Binding-site contacts:
Ligand atom N3 contacts residue GLN19 of chain 1.A at 4.5 Å.
Ligand atom C5 contacts residue HIS32 of chain 1.A at 3.6 Å.
Ligand atom C4 contacts residue HIS32 of chain 1.A at 3.5 Å.
Ligand atom O4 contacts residue HIS32 of chain 1.A at 3.0 Å.
Ligand atom O2 contacts residue ASN9 of chain 1.A at 3.6 Å (h-bond).
Ligand atom O2 contacts residue GLN19 of chain 1.A at 3.4 Å (h-bond).
Ligand atom C4 contacts residue ALA62 of chain 1.A at 3.7 Å (hydrophobic).
Ligand atom N3 contacts residue GLN129 of chain 1.A at 3.9 Å.
Ligand atom N3 contacts residue HIS32 of chain 1.A at 4.0 Å.
Ligand atom N3 contacts residue ASN9 of chain 1.A at 2.8 Å (h-bond).
Ligand atom C2 contacts residue GLN19 of chain 1.A at 4.3 Å.
Ligand atom N3 contacts residue ALA62 of chain 1.A at 4.4 Å.
Ligand atom C6 contacts residue HIS32 of chain 1.A at 4.4 Å.
Ligand atom O4 contacts residue ASN9 of chain 1.A at 2.9 Å (h-bond).
Ligand atom C6 contacts residue ALA62 of chain 1.A at 3.8 Å (hydrophobic).
Ligand atom C4 contacts residue GLN129 of chain 1.A at 4.4 Å.
Ligand atom O4 contacts residue ALA62 of chain 1.A at 3.9 Å.
Ligand atom O2 contacts residue GLN129 of chain 1.A at 3.4 Å (h-bond).
Ligand atom O2 contacts residue ILE18 of chain 1.A at 4.5 Å.
Ligand atom C2 contacts residue ASN9 of chain 1.A at 3.6 Å.
Ligand atom O4 contacts residue LEU73 of chain 1.A at 3.5 Å.
Ligand atom C4 contacts residue ASN9 of chain 1.A at 3.5 Å.
Ligand atom N3 contacts residue ILE18 of chain 1.A at 4.1 Å.
Ligand atom C2 contacts residue GLN129 of chain 1.A at 3.7 Å.
Ligand atom C2 contacts residue ILE18 of chain 1.A at 4.4 Å (hydrophobic).
Ligand atom C5 contacts residue ALA62 of chain 1.A at 3.4 Å (hydrophobic).
Ligand atom O4 contacts residue GLN129 of chain 1.A at 4.5 Å.
Ligand atom C5 contacts residue LEU73 of chain 1.A at 4.3 Å (hydrophobic).

Sequence of chain 1.A:
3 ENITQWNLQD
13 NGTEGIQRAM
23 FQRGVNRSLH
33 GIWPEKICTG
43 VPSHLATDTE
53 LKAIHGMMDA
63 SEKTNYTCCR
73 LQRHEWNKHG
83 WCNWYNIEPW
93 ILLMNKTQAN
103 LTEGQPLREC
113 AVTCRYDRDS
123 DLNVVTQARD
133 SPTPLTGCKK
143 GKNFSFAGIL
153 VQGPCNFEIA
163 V

This small molecule binds to this protein.
Small molecule (SMILES): O=c1ccn([C@H]2O[C@H](CO)[C@H]3O[P](=O)(O)O[C@@H]32)c(=O)[nH]1